Sequence of chain 5.A:
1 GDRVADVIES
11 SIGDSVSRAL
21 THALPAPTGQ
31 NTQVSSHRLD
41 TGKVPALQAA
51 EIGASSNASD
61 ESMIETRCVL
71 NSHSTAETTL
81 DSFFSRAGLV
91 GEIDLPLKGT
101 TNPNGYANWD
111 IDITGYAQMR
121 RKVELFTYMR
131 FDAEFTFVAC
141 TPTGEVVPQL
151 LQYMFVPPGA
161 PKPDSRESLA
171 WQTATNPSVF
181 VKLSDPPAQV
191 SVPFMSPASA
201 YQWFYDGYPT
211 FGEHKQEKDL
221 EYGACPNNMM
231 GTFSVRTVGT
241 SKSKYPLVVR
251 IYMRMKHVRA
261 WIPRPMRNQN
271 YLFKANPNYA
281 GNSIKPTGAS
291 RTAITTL

The small molecule below binds the protein below.
Small molecule (SMILES): CCO/N=C/c1ccc(OCCCCCN2CCN(c3ccncc3)C2=O)cc1

Sequence of chain 1.C:
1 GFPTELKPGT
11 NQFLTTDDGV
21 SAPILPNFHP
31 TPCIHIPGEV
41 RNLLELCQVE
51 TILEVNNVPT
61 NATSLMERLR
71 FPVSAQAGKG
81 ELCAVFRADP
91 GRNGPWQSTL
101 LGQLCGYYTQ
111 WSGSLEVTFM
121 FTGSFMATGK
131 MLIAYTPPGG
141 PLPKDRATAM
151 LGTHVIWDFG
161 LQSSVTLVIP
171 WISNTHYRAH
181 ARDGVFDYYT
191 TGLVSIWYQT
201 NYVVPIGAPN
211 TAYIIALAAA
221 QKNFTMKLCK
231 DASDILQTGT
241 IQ

Binding-site contacts:
Ligand atom CAD contacts residue ASP112 of chain 5.A at 3.7 Å.
Ligand atom CAG contacts residue ASN228 of chain 5.A at 3.2 Å.
Ligand atom CAS contacts residue ASN228 of chain 5.A at 3.7 Å.
Ligand atom CAC contacts residue PHE233 of chain 5.A at 3.9 Å (hydrophobic).
Ligand atom CBA contacts residue TRP203 of chain 5.A at 3.3 Å (hydrophobic).
Ligand atom CAI contacts residue VAL192 of chain 5.A at 3.9 Å (hydrophobic).
Ligand atom CAC contacts residue PHE137 of chain 5.A at 3.8 Å (hydrophobic).
Ligand atom CAL contacts residue PRO177 of chain 5.A at 3.7 Å (hydrophobic).
Ligand atom CAP contacts residue ILE111 of chain 5.A at 3.6 Å (hydrophobic).
Ligand atom CAJ contacts residue PHE155 of chain 5.A at 3.8 Å (hydrophobic).
Ligand atom CAS contacts residue TYR201 of chain 5.A at 3.7 Å (hydrophobic).
Ligand atom NBB contacts residue TRP203 of chain 5.A at 3.9 Å.
Ligand atom CAS contacts residue TRP203 of chain 5.A at 3.5 Å (hydrophobic).
Ligand atom CAG contacts residue TRP203 of chain 5.A at 3.6 Å (hydrophobic).
Ligand atom CAA contacts residue SER178 of chain 5.A at 3.5 Å.
Ligand atom NAT contacts residue PHE155 of chain 5.A at 3.9 Å.
Ligand atom CAG contacts residue GLN202 of chain 5.A at 3.5 Å.
Ligand atom CAF contacts residue ASP112 of chain 5.A at 3.6 Å.
Ligand atom CAA contacts residue TYR153 of chain 5.A at 3.7 Å (hydrophobic).
Ligand atom CAN contacts residue ILE111 of chain 5.A at 3.8 Å (hydrophobic).
Ligand atom CAH contacts residue PHE155 of chain 5.A at 3.7 Å (hydrophobic).
Ligand atom CAE contacts residue GLN202 of chain 5.A at 3.4 Å.
Ligand atom OAB contacts residue ASP112 of chain 5.A at 3.6 Å.
Ligand atom CAK contacts residue PHE135 of chain 5.A at 3.6 Å (hydrophobic).
Ligand atom NBC contacts residue TRP203 of chain 5.A at 3.2 Å.
Ligand atom CAR contacts residue TYR201 of chain 5.A at 3.5 Å (hydrophobic).
Ligand atom OAW contacts residue ILE111 of chain 5.A at 3.9 Å.
Ligand atom CAF contacts residue TRP203 of chain 5.A at 3.8 Å (hydrophobic).
Ligand atom OAB contacts residue TRP203 of chain 5.A at 3.8 Å.
Ligand atom CAI contacts residue PHE135 of chain 5.A at 3.7 Å (hydrophobic).
Ligand atom CAE contacts residue ASN228 of chain 5.A at 3.4 Å.
Ligand atom CAA contacts residue VAL179 of chain 5.A at 3.3 Å (hydrophobic).
Ligand atom CAP contacts residue PHE135 of chain 5.A at 3.6 Å (hydrophobic).
Ligand atom OAW contacts residue MET195 of chain 5.A at 3.3 Å.
Ligand atom CAA contacts residue PRO177 of chain 5.A at 3.3 Å (hydrophobic).
Ligand atom OAB contacts residue ILE113 of chain 5.A at 3.2 Å (h-bond).
Ligand atom CAX contacts residue TRP203 of chain 5.A at 3.5 Å (hydrophobic).
Ligand atom CAD contacts residue THR114 of chain 5.A at 3.6 Å.
Ligand atom CBA contacts residue ASN228 of chain 5.A at 3.8 Å.
Ligand atom CAL contacts residue PHE155 of chain 5.A at 3.7 Å (hydrophobic).

Sequence of chain 5.C:
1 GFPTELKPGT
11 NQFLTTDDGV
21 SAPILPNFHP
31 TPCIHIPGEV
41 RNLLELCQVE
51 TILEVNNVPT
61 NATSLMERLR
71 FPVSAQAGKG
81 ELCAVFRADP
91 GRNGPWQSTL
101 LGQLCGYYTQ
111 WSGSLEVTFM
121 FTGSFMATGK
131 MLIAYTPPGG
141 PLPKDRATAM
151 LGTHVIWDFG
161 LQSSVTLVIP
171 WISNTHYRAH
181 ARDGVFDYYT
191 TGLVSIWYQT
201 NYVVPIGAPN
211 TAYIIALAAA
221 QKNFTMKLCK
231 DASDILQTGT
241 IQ